Sequence of chain 1.A:
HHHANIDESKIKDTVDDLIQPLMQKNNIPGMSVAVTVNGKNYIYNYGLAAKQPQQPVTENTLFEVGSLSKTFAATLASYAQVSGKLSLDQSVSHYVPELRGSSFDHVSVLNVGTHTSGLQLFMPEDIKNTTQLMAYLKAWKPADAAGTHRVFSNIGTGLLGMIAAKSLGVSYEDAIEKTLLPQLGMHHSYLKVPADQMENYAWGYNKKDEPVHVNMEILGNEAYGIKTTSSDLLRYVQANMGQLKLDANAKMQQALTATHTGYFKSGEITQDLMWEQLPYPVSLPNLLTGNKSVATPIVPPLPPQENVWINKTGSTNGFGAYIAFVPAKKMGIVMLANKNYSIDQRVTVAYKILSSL

This protein binds this small molecule.
Small molecule (SMILES): [H]/N=C/NCCSC1=C(C(=O)O)N[C@@H]([C@H](C=O)[C@@H](C)O)C1

Binding-site contacts:
Ligand atom N4 contacts residue ASN158 of chain 1.A at 3.5 Å (h-bond).
Ligand atom C7 contacts residue SER324 of chain 1.A at 4.0 Å.
Ligand atom O62 contacts residue ASN158 of chain 1.A at 2.9 Å (h-bond).
Ligand atom C2 contacts residue SER71 of chain 1.A at 3.8 Å.
Ligand atom C23 contacts residue THR322 of chain 1.A at 3.3 Å.
Ligand atom C6 contacts residue SER71 of chain 1.A at 2.5 Å.
Ligand atom C3 contacts residue SER71 of chain 1.A at 3.1 Å.
Ligand atom C31 contacts residue LYS321 of chain 1.A at 3.7 Å.
Ligand atom N26 contacts residue LYS321 of chain 1.A at 3.2 Å (salt-bridge).
Ligand atom O32 contacts residue HIS119 of chain 1.A at 3.8 Å.
Ligand atom C31 contacts residue LYS74 of chain 1.A at 3.6 Å.
Ligand atom O7 contacts residue GLY323 of chain 1.A at 3.5 Å.
Ligand atom C62 contacts residue TYR228 of chain 1.A at 3.5 Å (hydrophobic).
Ligand atom C5 contacts residue SER71 of chain 1.A at 3.1 Å.
Ligand atom C3 contacts residue LYS74 of chain 1.A at 3.8 Å.
Ligand atom N26 contacts residue THR322 of chain 1.A at 3.1 Å (h-bond).
Ligand atom C62 contacts residue SER324 of chain 1.A at 3.5 Å.
Ligand atom O32 contacts residue SER71 of chain 1.A at 4.0 Å.
Ligand atom O62 contacts residue PHE126 of chain 1.A at 3.6 Å.
Ligand atom N4 contacts residue SER71 of chain 1.A at 2.8 Å (h-bond).
Ligand atom O32 contacts residue PHE156 of chain 1.A at 3.6 Å.
Ligand atom N26 contacts residue GLU280 of chain 1.A at 3.6 Å (salt-bridge).
Ligand atom C7 contacts residue SER71 of chain 1.A at 1.4 Å.
Ligand atom C62 contacts residue SER71 of chain 1.A at 3.2 Å.
Ligand atom N4 contacts residue LYS74 of chain 1.A at 3.3 Å (salt-bridge).
Ligand atom N24 contacts residue THR322 of chain 1.A at 3.6 Å (h-bond).
Ligand atom O32 contacts residue LYS74 of chain 1.A at 2.7 Å (salt-bridge).
Ligand atom N24 contacts residue GLU280 of chain 1.A at 3.6 Å (salt-bridge).
Ligand atom C61 contacts residue SER71 of chain 1.A at 2.9 Å.
Ligand atom O31 contacts residue LYS321 of chain 1.A at 2.6 Å (salt-bridge).
Ligand atom C61 contacts residue ASN158 of chain 1.A at 3.4 Å.
Ligand atom C5 contacts residue LEU125 of chain 1.A at 4.0 Å (hydrophobic).
Ligand atom O7 contacts residue SER71 of chain 1.A at 2.2 Å (h-bond).
Ligand atom O31 contacts residue SER71 of chain 1.A at 3.5 Å.
Ligand atom C31 contacts residue SER71 of chain 1.A at 3.4 Å.
Ligand atom C22 contacts residue PHE156 of chain 1.A at 3.6 Å (hydrophobic).
Ligand atom N4 contacts residue LEU125 of chain 1.A at 3.7 Å.
Ligand atom O7 contacts residue SER324 of chain 1.A at 2.9 Å (h-bond).
Ligand atom C25 contacts residue THR322 of chain 1.A at 3.5 Å.
Ligand atom C25 contacts residue GLU280 of chain 1.A at 3.0 Å.